Sequence of chain 1.J:
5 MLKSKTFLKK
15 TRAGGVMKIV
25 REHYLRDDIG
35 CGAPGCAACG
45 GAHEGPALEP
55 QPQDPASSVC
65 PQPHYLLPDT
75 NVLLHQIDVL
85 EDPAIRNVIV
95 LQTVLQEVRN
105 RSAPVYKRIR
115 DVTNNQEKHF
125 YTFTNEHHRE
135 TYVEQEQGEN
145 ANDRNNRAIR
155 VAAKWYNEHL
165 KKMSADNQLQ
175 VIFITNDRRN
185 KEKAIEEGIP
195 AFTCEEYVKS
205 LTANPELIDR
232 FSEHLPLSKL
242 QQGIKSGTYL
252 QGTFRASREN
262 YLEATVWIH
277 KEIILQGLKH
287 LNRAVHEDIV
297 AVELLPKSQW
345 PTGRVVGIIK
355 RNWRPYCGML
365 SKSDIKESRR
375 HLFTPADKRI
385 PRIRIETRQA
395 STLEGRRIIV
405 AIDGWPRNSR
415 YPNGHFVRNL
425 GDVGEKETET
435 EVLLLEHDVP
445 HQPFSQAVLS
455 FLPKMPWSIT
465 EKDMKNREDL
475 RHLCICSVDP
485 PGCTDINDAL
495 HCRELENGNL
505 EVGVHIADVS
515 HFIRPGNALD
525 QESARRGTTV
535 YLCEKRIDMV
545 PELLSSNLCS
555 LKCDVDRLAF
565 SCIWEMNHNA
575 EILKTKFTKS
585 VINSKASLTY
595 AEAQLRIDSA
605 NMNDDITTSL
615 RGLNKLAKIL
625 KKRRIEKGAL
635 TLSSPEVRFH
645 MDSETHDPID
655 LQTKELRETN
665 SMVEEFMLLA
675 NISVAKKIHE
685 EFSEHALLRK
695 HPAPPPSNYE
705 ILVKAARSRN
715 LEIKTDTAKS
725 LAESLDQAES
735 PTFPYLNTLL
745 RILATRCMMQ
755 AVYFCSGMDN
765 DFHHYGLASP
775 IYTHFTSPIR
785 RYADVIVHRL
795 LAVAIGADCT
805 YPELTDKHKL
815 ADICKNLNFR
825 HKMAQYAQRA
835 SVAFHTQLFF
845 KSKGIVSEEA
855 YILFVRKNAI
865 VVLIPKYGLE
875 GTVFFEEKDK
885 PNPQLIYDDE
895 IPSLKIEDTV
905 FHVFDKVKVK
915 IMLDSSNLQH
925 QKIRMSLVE

Binding-site contacts:
Ligand atom OP1 contacts residue ARG833 of chain 1.J at 3.4 Å (salt-bridge).
Ligand atom O2 contacts residue SER637 of chain 1.J at 3.2 Å (h-bond).
Ligand atom C3' contacts residue TYR535 of chain 1.J at 3.2 Å (hydrophobic).
Ligand atom OP2 contacts residue SER781 of chain 1.J at 3.6 Å (h-bond).
Ligand atom OP1 contacts residue HIS768 of chain 1.J at 2.9 Å (h-bond).
Ligand atom OP2 contacts residue ARG784 of chain 1.J at 3.1 Å (salt-bridge).
Ligand atom C6 contacts residue TYR535 of chain 1.J at 3.7 Å (hydrophobic).
Ligand atom OP1 contacts residue ILE490 of chain 1.J at 3.5 Å.
Ligand atom OP1 contacts residue SER781 of chain 1.J at 3.4 Å (h-bond).
Ligand atom P contacts residue ASN491 of chain 1.J at 3.0 Å.
Ligand atom OP1 contacts residue TYR776 of chain 1.J at 2.5 Å (h-bond).
Ligand atom O2 contacts residue GLN754 of chain 1.J at 2.2 Å (h-bond).
Ligand atom C2 contacts residue GLN754 of chain 1.J at 3.3 Å.
Ligand atom O3' contacts residue ALA755 of chain 1.J at 3.3 Å.
Ligand atom OP1 contacts residue ALA755 of chain 1.J at 2.8 Å (h-bond).
Ligand atom O3' contacts residue ASN491 of chain 1.J at 3.7 Å.
Ligand atom OP2 contacts residue ARG693 of chain 1.J at 2.3 Å (salt-bridge).
Ligand atom C3' contacts residue ARG540 of chain 1.J at 3.4 Å.
Ligand atom O2' contacts residue PRO484 of chain 1.J at 3.2 Å.
Ligand atom OP1 contacts residue HIS778 of chain 1.J at 2.7 Å (h-bond).
Ligand atom OP1 contacts residue THR780 of chain 1.J at 2.2 Å (h-bond).
Ligand atom O3' contacts residue ARG540 of chain 1.J at 2.3 Å (salt-bridge).
Ligand atom OP1 contacts residue GLN754 of chain 1.J at 3.4 Å.
Ligand atom N3 contacts residue SER637 of chain 1.J at 3.0 Å (h-bond).
Ligand atom O3' contacts residue ARG693 of chain 1.J at 3.5 Å (salt-bridge).
Ligand atom C4' contacts residue GLN829 of chain 1.J at 3.7 Å.
Ligand atom O4 contacts residue SER637 of chain 1.J at 3.4 Å (h-bond).
Ligand atom OP2 contacts residue ASN491 of chain 1.J at 2.5 Å (h-bond).
Ligand atom O4 contacts residue LEU636 of chain 1.J at 3.4 Å (h-bond).
Ligand atom O3' contacts residue TYR535 of chain 1.J at 3.7 Å.
Ligand atom P contacts residue THR780 of chain 1.J at 3.6 Å.
Ligand atom P contacts residue ARG693 of chain 1.J at 3.4 Å.
Ligand atom C5' contacts residue GLN829 of chain 1.J at 3.3 Å.
Ligand atom OP1 contacts residue ARG693 of chain 1.J at 3.6 Å (salt-bridge).
Ligand atom C2 contacts residue SER637 of chain 1.J at 3.4 Å.
Ligand atom P contacts residue HIS778 of chain 1.J at 3.2 Å.
Ligand atom O2' contacts residue HIS695 of chain 1.J at 3.1 Å (h-bond).
Ligand atom OP1 contacts residue ASN491 of chain 1.J at 2.8 Å (h-bond).
Ligand atom OP1 contacts residue MET753 of chain 1.J at 3.6 Å.
Ligand atom OP2 contacts residue HIS778 of chain 1.J at 2.9 Å (h-bond).

A small-molecule ligand and the protein it binds are described below.
Small molecule (SMILES): O=c1ccn([C@@H]2O[C@H](CO[P](=O)(O)O[C@H]3[C@@H](O)[C@H](n4ccc(=O)[nH]c4=O)O[C@@H]3CO[P](=O)(O)O[C@H]3[C@@H](O)[C@H](n4ccc(=O)[nH]c4=O)O[C@@H]3CO[P](=O)(O)O[C@H]3[C@@H](O)[C@H](n4ccc(=O)[nH]c4=O)O[C@@H]3CO[P](=O)(O)O[C@H]3[C@@H](O)[C@H](n4ccc(=O)[nH]c4=O)O[C@@H]3CO[P](=O)(O)O[C@H]3[C@@H](O)[C@H](n4ccc(=O)[nH]c4=O)O[C@@H]3COP(=O)=O)[C@@H](O)[C@H]2O)c(=O)[nH]1